Sequence of chain 1.A:
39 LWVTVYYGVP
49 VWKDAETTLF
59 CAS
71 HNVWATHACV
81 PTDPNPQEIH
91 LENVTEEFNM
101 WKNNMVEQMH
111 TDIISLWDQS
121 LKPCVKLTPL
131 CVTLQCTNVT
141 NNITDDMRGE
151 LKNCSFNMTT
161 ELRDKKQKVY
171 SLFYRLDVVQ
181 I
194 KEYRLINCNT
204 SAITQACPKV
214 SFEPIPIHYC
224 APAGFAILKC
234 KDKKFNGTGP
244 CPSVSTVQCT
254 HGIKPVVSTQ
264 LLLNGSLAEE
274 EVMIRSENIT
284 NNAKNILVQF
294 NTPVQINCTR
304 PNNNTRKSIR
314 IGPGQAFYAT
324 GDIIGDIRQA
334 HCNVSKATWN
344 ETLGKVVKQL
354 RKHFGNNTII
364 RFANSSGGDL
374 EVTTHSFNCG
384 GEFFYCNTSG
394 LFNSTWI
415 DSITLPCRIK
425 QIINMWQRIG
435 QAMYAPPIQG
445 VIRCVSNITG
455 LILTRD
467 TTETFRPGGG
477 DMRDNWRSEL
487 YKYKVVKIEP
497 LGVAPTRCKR

Binding-site contacts:
Ligand atom C1 contacts residue ASN300 of chain 1.A at 1.5 Å.
Ligand atom C5 contacts residue GLN298 of chain 1.A at 4.0 Å.
Ligand atom O7 contacts residue ASN300 of chain 1.A at 3.6 Å.
Ligand atom C8 contacts residue SER338 of chain 1.A at 3.5 Å.
Ligand atom C5 contacts residue ASN300 of chain 1.A at 3.8 Å.
Ligand atom C3 contacts residue GLN298 of chain 1.A at 3.9 Å.
Ligand atom O5 contacts residue GLN298 of chain 1.A at 4.3 Å.
Ligand atom O6 contacts residue ARG447 of chain 1.A at 3.2 Å (salt-bridge).
Ligand atom C7 contacts residue ASN300 of chain 1.A at 3.5 Å.
Ligand atom O7 contacts residue ASN336 of chain 1.A at 4.1 Å.
Ligand atom C2 contacts residue GLN298 of chain 1.A at 4.3 Å.
Ligand atom N2 contacts residue GLN298 of chain 1.A at 4.3 Å.
Ligand atom C1 contacts residue GLN298 of chain 1.A at 3.8 Å.
Ligand atom N2 contacts residue ASN300 of chain 1.A at 2.9 Å (h-bond).
Ligand atom C6 contacts residue ARG447 of chain 1.A at 3.8 Å.
Ligand atom C5 contacts residue ARG447 of chain 1.A at 4.1 Å.
Ligand atom C3 contacts residue ASN300 of chain 1.A at 3.9 Å.
Ligand atom C8 contacts residue SER416 of chain 1.A at 4.0 Å.
Ligand atom O5 contacts residue ARG447 of chain 1.A at 3.2 Å (salt-bridge).
Ligand atom C2 contacts residue ASN300 of chain 1.A at 2.5 Å.
Ligand atom C8 contacts residue ASN336 of chain 1.A at 3.4 Å.
Ligand atom O5 contacts residue ASN300 of chain 1.A at 2.4 Å (h-bond).
Ligand atom C1 contacts residue ARG447 of chain 1.A at 4.2 Å.
Ligand atom C8 contacts residue VAL337 of chain 1.A at 4.0 Å (hydrophobic).
Ligand atom C7 contacts residue ASN336 of chain 1.A at 4.3 Å.
Ligand atom C4 contacts residue ASN300 of chain 1.A at 4.3 Å.

This small molecule binds to this protein.
Small molecule (SMILES): CC(=O)N[C@H]1[C@H](O[C@H]2[C@H](O)[C@@H](NC(C)=O)CO[C@@H]2CO)O[C@H](CO)[C@@H](O)[C@@H]1O